Sequence of chain 1.C:
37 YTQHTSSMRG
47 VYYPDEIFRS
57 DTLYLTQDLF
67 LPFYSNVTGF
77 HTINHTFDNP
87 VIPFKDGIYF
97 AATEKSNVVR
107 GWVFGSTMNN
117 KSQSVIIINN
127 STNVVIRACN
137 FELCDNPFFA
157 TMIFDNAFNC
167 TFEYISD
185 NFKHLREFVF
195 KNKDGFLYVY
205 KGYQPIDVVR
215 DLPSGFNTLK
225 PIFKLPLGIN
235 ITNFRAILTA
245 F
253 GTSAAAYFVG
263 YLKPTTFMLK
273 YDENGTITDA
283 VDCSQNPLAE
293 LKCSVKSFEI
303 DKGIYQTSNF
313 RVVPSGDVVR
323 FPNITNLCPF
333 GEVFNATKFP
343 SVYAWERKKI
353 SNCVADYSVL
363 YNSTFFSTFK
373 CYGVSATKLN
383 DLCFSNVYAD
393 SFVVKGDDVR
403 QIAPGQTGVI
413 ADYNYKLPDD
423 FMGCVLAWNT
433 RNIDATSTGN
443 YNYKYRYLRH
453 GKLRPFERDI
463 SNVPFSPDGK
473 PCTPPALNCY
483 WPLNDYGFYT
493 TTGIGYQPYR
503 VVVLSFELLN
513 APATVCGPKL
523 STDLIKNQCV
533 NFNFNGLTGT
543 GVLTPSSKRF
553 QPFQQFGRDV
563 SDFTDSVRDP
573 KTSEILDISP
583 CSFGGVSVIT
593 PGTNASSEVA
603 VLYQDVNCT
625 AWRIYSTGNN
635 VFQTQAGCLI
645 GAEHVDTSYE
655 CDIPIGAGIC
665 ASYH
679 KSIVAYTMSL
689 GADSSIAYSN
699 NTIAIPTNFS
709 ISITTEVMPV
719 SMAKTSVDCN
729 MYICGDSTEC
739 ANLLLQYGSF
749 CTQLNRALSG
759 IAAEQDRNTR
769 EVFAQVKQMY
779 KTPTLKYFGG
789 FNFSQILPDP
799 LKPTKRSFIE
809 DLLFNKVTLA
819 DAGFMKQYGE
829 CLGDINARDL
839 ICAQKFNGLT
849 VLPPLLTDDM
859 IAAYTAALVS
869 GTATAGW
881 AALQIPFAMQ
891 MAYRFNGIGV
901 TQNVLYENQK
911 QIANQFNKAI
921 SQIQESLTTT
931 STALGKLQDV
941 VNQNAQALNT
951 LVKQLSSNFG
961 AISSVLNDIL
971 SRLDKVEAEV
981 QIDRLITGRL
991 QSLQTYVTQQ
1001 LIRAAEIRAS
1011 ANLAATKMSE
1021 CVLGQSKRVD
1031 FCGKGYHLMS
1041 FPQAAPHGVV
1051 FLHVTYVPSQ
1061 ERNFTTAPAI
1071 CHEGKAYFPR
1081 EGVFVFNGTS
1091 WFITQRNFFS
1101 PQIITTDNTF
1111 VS

Binding-site contacts:
Ligand atom O7 contacts residue MET823 of chain 1.B at 3.4 Å.
Ligand atom C3 contacts residue ASN609 of chain 1.C at 3.8 Å.
Ligand atom C8 contacts residue MET823 of chain 1.B at 4.3 Å (hydrophobic).
Ligand atom C1 contacts residue THR611 of chain 1.C at 4.2 Å.
Ligand atom C4 contacts residue ASN609 of chain 1.C at 4.2 Å.
Ligand atom C5 contacts residue ASN609 of chain 1.C at 3.7 Å.
Ligand atom O7 contacts residue ASN609 of chain 1.C at 3.6 Å.
Ligand atom C1 contacts residue ASN609 of chain 1.C at 1.4 Å.
Ligand atom N2 contacts residue ASN609 of chain 1.C at 2.9 Å (h-bond).
Ligand atom O5 contacts residue ASN609 of chain 1.C at 2.4 Å (h-bond).
Ligand atom C7 contacts residue MET823 of chain 1.B at 4.0 Å (hydrophobic).
Ligand atom C7 contacts residue ASN609 of chain 1.C at 3.6 Å.
Ligand atom C2 contacts residue ASN609 of chain 1.C at 2.4 Å.

The small molecule below binds the protein below.
Small molecule (SMILES): CC(=O)N[C@@H]1[C@@H](O)[C@H](O)[C@@H](CO)O[C@H]1O

Sequence of chain 1.B:
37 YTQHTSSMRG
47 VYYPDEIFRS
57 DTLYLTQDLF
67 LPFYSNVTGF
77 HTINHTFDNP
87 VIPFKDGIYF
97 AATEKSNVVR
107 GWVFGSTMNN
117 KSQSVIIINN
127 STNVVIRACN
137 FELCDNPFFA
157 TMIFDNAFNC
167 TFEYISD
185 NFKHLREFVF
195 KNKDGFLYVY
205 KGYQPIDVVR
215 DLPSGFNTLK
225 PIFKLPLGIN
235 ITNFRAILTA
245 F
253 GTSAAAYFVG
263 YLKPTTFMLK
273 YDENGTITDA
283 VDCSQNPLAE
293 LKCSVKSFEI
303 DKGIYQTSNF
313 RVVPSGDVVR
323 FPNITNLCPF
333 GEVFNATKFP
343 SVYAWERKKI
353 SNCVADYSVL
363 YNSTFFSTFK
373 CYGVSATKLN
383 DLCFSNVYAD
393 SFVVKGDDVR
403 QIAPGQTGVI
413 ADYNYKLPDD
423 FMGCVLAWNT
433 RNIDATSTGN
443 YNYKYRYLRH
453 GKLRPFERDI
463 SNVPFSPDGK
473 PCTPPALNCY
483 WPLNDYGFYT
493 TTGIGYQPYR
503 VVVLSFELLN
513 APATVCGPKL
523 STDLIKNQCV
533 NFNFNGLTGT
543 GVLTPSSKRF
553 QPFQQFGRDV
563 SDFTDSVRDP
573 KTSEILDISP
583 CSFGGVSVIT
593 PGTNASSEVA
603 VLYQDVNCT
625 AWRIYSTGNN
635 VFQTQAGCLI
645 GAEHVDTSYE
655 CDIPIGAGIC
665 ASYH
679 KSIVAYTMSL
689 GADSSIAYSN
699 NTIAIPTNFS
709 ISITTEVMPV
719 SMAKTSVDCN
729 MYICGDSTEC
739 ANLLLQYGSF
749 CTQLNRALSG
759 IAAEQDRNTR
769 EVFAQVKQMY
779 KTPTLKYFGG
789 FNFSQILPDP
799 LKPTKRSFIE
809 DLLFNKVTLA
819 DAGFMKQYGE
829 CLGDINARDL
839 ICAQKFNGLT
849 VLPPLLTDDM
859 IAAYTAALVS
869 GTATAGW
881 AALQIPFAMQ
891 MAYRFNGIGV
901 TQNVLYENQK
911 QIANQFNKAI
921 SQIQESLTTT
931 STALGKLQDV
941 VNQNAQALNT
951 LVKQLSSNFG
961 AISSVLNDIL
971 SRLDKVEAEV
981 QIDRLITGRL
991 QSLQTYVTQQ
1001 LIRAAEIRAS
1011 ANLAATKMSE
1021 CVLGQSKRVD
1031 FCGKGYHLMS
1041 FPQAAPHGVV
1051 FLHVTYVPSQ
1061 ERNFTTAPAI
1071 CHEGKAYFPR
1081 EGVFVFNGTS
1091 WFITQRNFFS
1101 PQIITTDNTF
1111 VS